This protein binds this small molecule.
Small molecule (SMILES): Oc1ccc(F)cc1O

Sequence of chain 1.B:
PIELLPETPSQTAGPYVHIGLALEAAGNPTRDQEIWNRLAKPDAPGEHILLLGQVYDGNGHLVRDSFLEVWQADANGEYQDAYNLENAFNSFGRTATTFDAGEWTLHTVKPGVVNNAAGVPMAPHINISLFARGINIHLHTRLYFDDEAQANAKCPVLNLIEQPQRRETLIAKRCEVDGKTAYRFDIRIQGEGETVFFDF

Binding-site contacts:
Ligand atom C2 contacts residue PRO164 of chain 1.B at 4.4 Å (hydrophobic).
Ligand atom C6 contacts residue ASN152 of chain 1.B at 4.0 Å.
Ligand atom F9 contacts residue ARG167 of chain 1.B at 3.9 Å.
Ligand atom C5 contacts residue ASN152 of chain 1.B at 4.5 Å.
Ligand atom C1 contacts residue ARG167 of chain 1.B at 3.4 Å.
Ligand atom C5 contacts residue ILE171 of chain 1.B at 4.1 Å (hydrophobic).
Ligand atom C5 contacts residue ARG167 of chain 1.B at 3.7 Å.
Ligand atom O7 contacts residue ASN152 of chain 1.B at 4.5 Å.
Ligand atom C6 contacts residue ARG167 of chain 1.B at 3.8 Å.
Ligand atom O7 contacts residue ASN159 of chain 1.B at 4.1 Å.
Ligand atom O7 contacts residue ARG167 of chain 1.B at 3.1 Å (salt-bridge).
Ligand atom C6 contacts residue ALA153 of chain 1.B at 4.5 Å (hydrophobic).
Ligand atom F9 contacts residue GLU168 of chain 1.B at 3.4 Å.
Ligand atom C4 contacts residue GLU168 of chain 1.B at 4.1 Å.
Ligand atom C4 contacts residue ARG167 of chain 1.B at 3.8 Å.
Ligand atom C3 contacts residue ARG167 of chain 1.B at 3.9 Å.
Ligand atom C4 contacts residue ILE171 of chain 1.B at 4.4 Å (hydrophobic).
Ligand atom C3 contacts residue GLU168 of chain 1.B at 4.3 Å.
Ligand atom C4 contacts residue PRO164 of chain 1.B at 4.5 Å (hydrophobic).
Ligand atom C5 contacts residue LEU158 of chain 1.B at 4.4 Å (hydrophobic).
Ligand atom C6 contacts residue LEU158 of chain 1.B at 4.2 Å (hydrophobic).
Ligand atom C3 contacts residue PRO164 of chain 1.B at 3.9 Å (hydrophobic).
Ligand atom O8 contacts residue ARG167 of chain 1.B at 3.7 Å.
Ligand atom O7 contacts residue ALA153 of chain 1.B at 4.1 Å.
Ligand atom O8 contacts residue PRO164 of chain 1.B at 3.5 Å.
Ligand atom F9 contacts residue ILE171 of chain 1.B at 3.5 Å.
Ligand atom C2 contacts residue ARG167 of chain 1.B at 3.8 Å.